Sequence of chain 1.B:
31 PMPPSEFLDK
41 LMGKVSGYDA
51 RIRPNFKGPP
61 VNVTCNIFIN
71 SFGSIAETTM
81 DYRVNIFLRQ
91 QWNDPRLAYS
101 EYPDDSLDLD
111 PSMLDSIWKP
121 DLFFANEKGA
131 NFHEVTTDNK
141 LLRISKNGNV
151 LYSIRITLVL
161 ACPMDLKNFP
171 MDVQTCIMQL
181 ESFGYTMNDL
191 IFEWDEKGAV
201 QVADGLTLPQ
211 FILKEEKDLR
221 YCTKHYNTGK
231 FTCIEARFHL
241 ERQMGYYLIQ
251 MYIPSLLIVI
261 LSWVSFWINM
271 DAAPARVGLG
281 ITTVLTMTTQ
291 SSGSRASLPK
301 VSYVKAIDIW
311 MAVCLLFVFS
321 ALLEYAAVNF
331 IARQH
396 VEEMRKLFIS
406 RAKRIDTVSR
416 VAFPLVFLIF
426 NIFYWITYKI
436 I

Binding-site contacts:
Ligand atom N2 contacts residue PRO60 of chain 1.B at 3.4 Å (h-bond).
Ligand atom C4 contacts residue ASN62 of chain 1.B at 4.2 Å.
Ligand atom C5 contacts residue ASN62 of chain 1.B at 3.7 Å.
Ligand atom C7 contacts residue PRO60 of chain 1.B at 3.5 Å (hydrophobic).
Ligand atom C8 contacts residue PRO59 of chain 1.B at 3.4 Å (hydrophobic).
Ligand atom O5 contacts residue ASN62 of chain 1.B at 2.4 Å (h-bond).
Ligand atom N2 contacts residue ASN62 of chain 1.B at 2.9 Å (h-bond).
Ligand atom C7 contacts residue ASN62 of chain 1.B at 3.1 Å.
Ligand atom O7 contacts residue ASN62 of chain 1.B at 2.9 Å (h-bond).
Ligand atom C3 contacts residue ASN62 of chain 1.B at 3.8 Å.
Ligand atom C2 contacts residue PRO59 of chain 1.B at 4.1 Å (hydrophobic).
Ligand atom C3 contacts residue PRO59 of chain 1.B at 3.8 Å (hydrophobic).
Ligand atom N2 contacts residue PRO59 of chain 1.B at 3.2 Å.
Ligand atom C8 contacts residue ASN62 of chain 1.B at 4.3 Å.
Ligand atom C7 contacts residue PRO59 of chain 1.B at 3.9 Å (hydrophobic).
Ligand atom C8 contacts residue PRO60 of chain 1.B at 3.0 Å (hydrophobic).
Ligand atom O7 contacts residue PRO60 of chain 1.B at 4.5 Å.
Ligand atom C2 contacts residue ASN62 of chain 1.B at 2.5 Å.
Ligand atom C1 contacts residue PRO60 of chain 1.B at 4.5 Å (hydrophobic).
Ligand atom C7 contacts residue ASN55 of chain 1.B at 4.5 Å.
Ligand atom C8 contacts residue ASN55 of chain 1.B at 3.1 Å.
Ligand atom O3 contacts residue PRO59 of chain 1.B at 3.4 Å.
Ligand atom C2 contacts residue PRO60 of chain 1.B at 4.5 Å (hydrophobic).
Ligand atom C1 contacts residue ASN62 of chain 1.B at 1.4 Å.

A protein and the small-molecule ligand that binds it are described below.
Small molecule (SMILES): CC(=O)N[C@H]1[C@H](O[C@H]2[C@H](O)[C@@H](NC(C)=O)CO[C@@H]2CO)O[C@H](CO)[C@@H](O[C@@H]2O[C@H](CO)[C@@H](O)[C@H](O)[C@@H]2O)[C@@H]1O